Sequence of chain 1.B:
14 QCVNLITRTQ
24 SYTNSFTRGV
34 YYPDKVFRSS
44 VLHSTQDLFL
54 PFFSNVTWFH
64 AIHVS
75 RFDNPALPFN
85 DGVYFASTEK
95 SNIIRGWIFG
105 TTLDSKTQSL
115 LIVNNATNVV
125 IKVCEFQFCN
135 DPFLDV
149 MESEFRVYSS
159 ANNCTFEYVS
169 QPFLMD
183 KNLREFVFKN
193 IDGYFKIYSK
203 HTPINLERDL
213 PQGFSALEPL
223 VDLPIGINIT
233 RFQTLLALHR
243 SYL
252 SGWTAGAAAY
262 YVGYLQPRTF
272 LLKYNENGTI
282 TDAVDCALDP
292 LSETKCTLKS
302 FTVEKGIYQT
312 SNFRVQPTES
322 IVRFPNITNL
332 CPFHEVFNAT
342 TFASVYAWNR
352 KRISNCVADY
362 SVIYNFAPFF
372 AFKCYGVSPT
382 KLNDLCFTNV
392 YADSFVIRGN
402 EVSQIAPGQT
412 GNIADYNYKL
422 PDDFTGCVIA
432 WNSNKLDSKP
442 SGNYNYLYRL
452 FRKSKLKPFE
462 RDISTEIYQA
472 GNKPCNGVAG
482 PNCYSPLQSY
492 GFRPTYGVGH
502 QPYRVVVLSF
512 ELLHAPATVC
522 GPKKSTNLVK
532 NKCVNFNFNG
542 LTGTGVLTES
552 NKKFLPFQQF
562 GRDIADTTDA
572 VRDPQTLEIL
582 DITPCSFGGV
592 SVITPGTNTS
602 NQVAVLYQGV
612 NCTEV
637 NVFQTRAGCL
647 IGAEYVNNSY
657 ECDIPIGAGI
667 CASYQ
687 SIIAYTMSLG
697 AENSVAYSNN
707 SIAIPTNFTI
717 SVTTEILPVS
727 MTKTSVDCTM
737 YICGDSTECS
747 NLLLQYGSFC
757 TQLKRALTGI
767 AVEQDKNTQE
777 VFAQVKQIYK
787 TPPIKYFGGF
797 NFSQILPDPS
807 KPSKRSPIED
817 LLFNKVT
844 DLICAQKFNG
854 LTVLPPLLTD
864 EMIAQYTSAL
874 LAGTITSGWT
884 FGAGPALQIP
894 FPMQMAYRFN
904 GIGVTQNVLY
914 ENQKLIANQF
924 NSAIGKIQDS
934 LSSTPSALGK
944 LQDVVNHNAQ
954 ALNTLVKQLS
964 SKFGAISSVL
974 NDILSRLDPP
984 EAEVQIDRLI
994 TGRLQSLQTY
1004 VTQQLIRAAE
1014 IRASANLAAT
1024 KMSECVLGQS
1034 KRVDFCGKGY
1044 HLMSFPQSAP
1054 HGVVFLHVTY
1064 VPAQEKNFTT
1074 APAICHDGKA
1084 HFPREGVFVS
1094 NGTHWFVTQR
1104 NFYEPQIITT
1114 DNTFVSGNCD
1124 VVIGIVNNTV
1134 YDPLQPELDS

The protein below binds the small molecule below.
Small molecule (SMILES): CC(=O)N[C@@H]1[C@@H](O)[C@H](O)[C@@H](CO)O[C@H]1O

Binding-site contacts:
Ligand atom C6 contacts residue THR232 of chain 1.B at 4.0 Å.
Ligand atom C1 contacts residue THR105 of chain 1.B at 4.0 Å.
Ligand atom C5 contacts residue ASN230 of chain 1.B at 3.7 Å.
Ligand atom C4 contacts residue ASN230 of chain 1.B at 4.2 Å.
Ligand atom C7 contacts residue ASN230 of chain 1.B at 3.5 Å.
Ligand atom O6 contacts residue THR105 of chain 1.B at 4.3 Å.
Ligand atom C1 contacts residue ASN230 of chain 1.B at 1.4 Å.
Ligand atom C5 contacts residue THR232 of chain 1.B at 3.7 Å.
Ligand atom N2 contacts residue ASN230 of chain 1.B at 2.9 Å (h-bond).
Ligand atom O5 contacts residue THR105 of chain 1.B at 3.4 Å.
Ligand atom C3 contacts residue ASN230 of chain 1.B at 3.8 Å.
Ligand atom O5 contacts residue THR232 of chain 1.B at 3.6 Å.
Ligand atom C1 contacts residue THR232 of chain 1.B at 3.8 Å.
Ligand atom C2 contacts residue ASN230 of chain 1.B at 2.4 Å.
Ligand atom C5 contacts residue THR105 of chain 1.B at 4.5 Å.
Ligand atom C6 contacts residue THR105 of chain 1.B at 4.4 Å.
Ligand atom O5 contacts residue ASN230 of chain 1.B at 2.4 Å (h-bond).
Ligand atom O7 contacts residue ASN230 of chain 1.B at 3.8 Å.